Binding-site contacts:
Ligand atom C9 contacts residue ARG13 of chain 2.A at 3.3 Å.
Ligand atom C11 contacts residue ALA36 of chain 1.B at 3.8 Å (hydrophobic).
Ligand atom C5 contacts residue ALA36 of chain 1.B at 3.6 Å (hydrophobic).
Ligand atom C14 contacts residue LEU135 of chain 1.B at 3.6 Å (hydrophobic).
Ligand atom N3 contacts residue LEU85 of chain 1.B at 2.8 Å (h-bond).
Ligand atom N3 contacts residue ALA36 of chain 1.B at 3.9 Å.
Ligand atom F1 contacts residue LYS38 of chain 1.B at 3.8 Å.
Ligand atom O1 contacts residue LEU135 of chain 1.B at 3.3 Å.
Ligand atom F1 contacts residue MET82 of chain 1.B at 3.5 Å.
Ligand atom C12 contacts residue GLU83 of chain 1.B at 3.4 Å.
Ligand atom O1 contacts residue LEU85 of chain 1.B at 3.1 Å (h-bond).
Ligand atom C15 contacts residue LEU84 of chain 1.B at 3.6 Å (hydrophobic).
Ligand atom C4 contacts residue ALA36 of chain 1.B at 3.8 Å (hydrophobic).
Ligand atom C15 contacts residue LEU85 of chain 1.B at 3.3 Å (hydrophobic).
Ligand atom N3 contacts residue LEU84 of chain 1.B at 3.7 Å.
Ligand atom C13 contacts residue LEU85 of chain 1.B at 3.9 Å (hydrophobic).
Ligand atom C1 contacts residue TYR56 of chain 1.B at 3.6 Å (hydrophobic).
Ligand atom N1 contacts residue ILE23 of chain 1.B at 3.6 Å.
Ligand atom N2 contacts residue ILE148 of chain 1.B at 3.7 Å.
Ligand atom N2 contacts residue ILE23 of chain 1.B at 3.4 Å.
Ligand atom C8 contacts residue ILE23 of chain 1.B at 3.8 Å (hydrophobic).
Ligand atom C5 contacts residue ILE23 of chain 1.B at 3.5 Å (hydrophobic).
Ligand atom C11 contacts residue MET82 of chain 1.B at 3.6 Å (hydrophobic).
Ligand atom C7 contacts residue ILE23 of chain 1.B at 3.6 Å (hydrophobic).
Ligand atom C12 contacts residue ALA36 of chain 1.B at 3.6 Å (hydrophobic).
Ligand atom N1 contacts residue ILE148 of chain 1.B at 3.1 Å.
Ligand atom C2 contacts residue MET82 of chain 1.B at 3.2 Å (hydrophobic).
Ligand atom F1 contacts residue MET80 of chain 1.B at 3.4 Å.
Ligand atom C14 contacts residue ARG13 of chain 2.A at 3.4 Å.
Ligand atom C9 contacts residue ILE148 of chain 1.B at 3.4 Å (hydrophobic).
Ligand atom C1 contacts residue MET82 of chain 1.B at 3.5 Å (hydrophobic).
Ligand atom C3 contacts residue LYS38 of chain 1.B at 3.9 Å.
Ligand atom C3 contacts residue MET82 of chain 1.B at 3.6 Å (hydrophobic).
Ligand atom O1 contacts residue ARG13 of chain 2.A at 3.3 Å.
Ligand atom O1 contacts residue GLY86 of chain 1.B at 2.7 Å (h-bond).
Ligand atom C4 contacts residue MET82 of chain 1.B at 3.5 Å (hydrophobic).
Ligand atom C6 contacts residue ILE23 of chain 1.B at 3.6 Å (hydrophobic).
Ligand atom C12 contacts residue LEU85 of chain 1.B at 3.5 Å (hydrophobic).
Ligand atom C2 contacts residue MET80 of chain 1.B at 3.8 Å (hydrophobic).
Ligand atom C13 contacts residue LEU135 of chain 1.B at 3.6 Å (hydrophobic).

Sequence of chain 1.B:
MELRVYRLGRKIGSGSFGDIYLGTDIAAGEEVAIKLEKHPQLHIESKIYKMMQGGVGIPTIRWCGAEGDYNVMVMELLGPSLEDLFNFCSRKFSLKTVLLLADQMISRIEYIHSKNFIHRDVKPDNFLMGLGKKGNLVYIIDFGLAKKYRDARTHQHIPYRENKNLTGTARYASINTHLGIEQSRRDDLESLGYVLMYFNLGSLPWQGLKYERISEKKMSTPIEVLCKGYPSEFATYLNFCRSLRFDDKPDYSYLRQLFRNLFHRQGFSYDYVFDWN

This small molecule binds to this protein.
Small molecule (SMILES): OCc1cc(-c2c[nH]nc2-c2ccc(F)cc2)ccn1

Sequence of chain 2.A:
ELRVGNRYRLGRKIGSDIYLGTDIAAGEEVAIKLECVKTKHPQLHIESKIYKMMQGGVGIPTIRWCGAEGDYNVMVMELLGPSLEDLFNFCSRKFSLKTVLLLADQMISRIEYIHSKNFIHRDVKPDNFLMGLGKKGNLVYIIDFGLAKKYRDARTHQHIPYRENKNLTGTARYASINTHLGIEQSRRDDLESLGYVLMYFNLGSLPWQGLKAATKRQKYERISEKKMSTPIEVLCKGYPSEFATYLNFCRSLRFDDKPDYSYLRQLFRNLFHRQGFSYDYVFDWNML